A small-molecule ligand and the protein it binds are described below.
Small molecule (SMILES): CC(=O)N[C@@H]1[C@@H](O)[C@H](O)[C@@H](CO)O[C@H]1O

Sequence of chain 57.F:
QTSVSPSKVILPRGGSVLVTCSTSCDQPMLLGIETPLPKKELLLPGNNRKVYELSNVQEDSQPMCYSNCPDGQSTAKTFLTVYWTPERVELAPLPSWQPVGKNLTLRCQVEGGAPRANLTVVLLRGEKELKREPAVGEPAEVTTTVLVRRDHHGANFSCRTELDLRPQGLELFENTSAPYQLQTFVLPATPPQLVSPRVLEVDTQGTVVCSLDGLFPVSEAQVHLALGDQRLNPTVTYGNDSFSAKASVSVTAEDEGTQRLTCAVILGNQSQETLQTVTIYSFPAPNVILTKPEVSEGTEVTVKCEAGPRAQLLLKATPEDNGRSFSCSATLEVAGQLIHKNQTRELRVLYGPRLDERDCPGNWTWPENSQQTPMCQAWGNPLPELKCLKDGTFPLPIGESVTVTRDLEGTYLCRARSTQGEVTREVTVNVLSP

Binding-site contacts:
Ligand atom N2 contacts residue PRO86 of chain 57.F at 3.9 Å.
Ligand atom C8 contacts residue ASN175 of chain 57.F at 4.5 Å.
Ligand atom C3 contacts residue NAG1 of chain 57.K at 3.7 Å.
Ligand atom C1 contacts residue THR85 of chain 57.F at 3.8 Å.
Ligand atom O3 contacts residue NAG1 of chain 57.K at 3.9 Å.
Ligand atom C8 contacts residue PRO86 of chain 57.F at 3.6 Å (hydrophobic).
Ligand atom C3 contacts residue THR85 of chain 57.F at 4.3 Å.
Ligand atom C1 contacts residue GLU174 of chain 57.F at 4.1 Å.
Ligand atom C2 contacts residue THR85 of chain 57.F at 4.5 Å.
Ligand atom C4 contacts residue ASN175 of chain 57.F at 4.2 Å.
Ligand atom C1 contacts residue ASN175 of chain 57.F at 1.4 Å.
Ligand atom N2 contacts residue THR85 of chain 57.F at 4.5 Å.
Ligand atom O4 contacts residue NAG1 of chain 57.K at 2.3 Å (h-bond).
Ligand atom O5 contacts residue GLU174 of chain 57.F at 3.5 Å (salt-bridge).
Ligand atom N2 contacts residue ASN175 of chain 57.F at 2.9 Å (h-bond).
Ligand atom C8 contacts residue ARG88 of chain 57.F at 4.3 Å.
Ligand atom C7 contacts residue PRO86 of chain 57.F at 4.3 Å (hydrophobic).
Ligand atom C5 contacts residue NAG1 of chain 57.K at 3.8 Å.
Ligand atom O5 contacts residue ASN175 of chain 57.F at 2.4 Å (h-bond).
Ligand atom O6 contacts residue PHE173 of chain 57.F at 4.0 Å.
Ligand atom O6 contacts residue THR85 of chain 57.F at 4.4 Å.
Ligand atom O6 contacts residue GLU174 of chain 57.F at 3.8 Å.
Ligand atom C8 contacts residue GLU87 of chain 57.F at 3.6 Å.
Ligand atom C5 contacts residue ASN175 of chain 57.F at 3.6 Å.
Ligand atom C5 contacts residue THR85 of chain 57.F at 4.0 Å.
Ligand atom C6 contacts residue NAG1 of chain 57.K at 4.2 Å.
Ligand atom C3 contacts residue ASN175 of chain 57.F at 3.8 Å.
Ligand atom C2 contacts residue ASN175 of chain 57.F at 2.4 Å.
Ligand atom C4 contacts residue NAG1 of chain 57.K at 3.5 Å.
Ligand atom O5 contacts residue THR85 of chain 57.F at 4.3 Å.
Ligand atom C7 contacts residue ASN175 of chain 57.F at 3.4 Å.
Ligand atom O7 contacts residue ASN175 of chain 57.F at 3.5 Å (h-bond).